Sequence of chain 3.A:
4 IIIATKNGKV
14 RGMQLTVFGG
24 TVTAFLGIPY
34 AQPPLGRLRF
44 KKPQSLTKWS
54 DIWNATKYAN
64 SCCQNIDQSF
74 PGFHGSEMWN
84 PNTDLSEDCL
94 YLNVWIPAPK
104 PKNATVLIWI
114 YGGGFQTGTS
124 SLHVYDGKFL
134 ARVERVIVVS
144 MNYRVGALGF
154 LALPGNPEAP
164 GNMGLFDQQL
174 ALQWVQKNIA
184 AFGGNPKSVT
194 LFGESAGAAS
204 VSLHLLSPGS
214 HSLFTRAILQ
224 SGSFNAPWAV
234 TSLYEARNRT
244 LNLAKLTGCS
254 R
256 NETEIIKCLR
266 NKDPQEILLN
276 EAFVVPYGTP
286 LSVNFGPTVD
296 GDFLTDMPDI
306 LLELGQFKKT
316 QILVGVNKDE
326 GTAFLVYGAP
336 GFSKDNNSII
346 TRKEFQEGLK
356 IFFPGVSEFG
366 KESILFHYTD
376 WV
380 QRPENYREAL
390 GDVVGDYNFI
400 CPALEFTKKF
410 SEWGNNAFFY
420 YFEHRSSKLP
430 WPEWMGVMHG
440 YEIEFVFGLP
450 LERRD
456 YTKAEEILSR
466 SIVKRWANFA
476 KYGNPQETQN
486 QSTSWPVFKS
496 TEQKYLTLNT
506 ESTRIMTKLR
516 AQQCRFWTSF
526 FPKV

A small-molecule ligand and the protein it binds are described below.
Small molecule (SMILES): CC(=O)N[C@@H]1[C@@H](O)[C@H](O)[C@@H](CO)O[C@H]1O

Binding-site contacts:
Ligand atom C8 contacts residue LYS469 of chain 3.A at 3.8 Å.
Ligand atom O7 contacts residue ASN485 of chain 3.A at 3.5 Å (h-bond).
Ligand atom O7 contacts residue ARG465 of chain 3.A at 3.4 Å.
Ligand atom C7 contacts residue ASN485 of chain 3.A at 3.4 Å.
Ligand atom C5 contacts residue ASN485 of chain 3.A at 3.6 Å.
Ligand atom C8 contacts residue GLU482 of chain 3.A at 3.8 Å.
Ligand atom O7 contacts residue SER466 of chain 3.A at 4.2 Å.
Ligand atom C8 contacts residue ARG465 of chain 3.A at 3.9 Å.
Ligand atom O3 contacts residue ARG465 of chain 3.A at 3.4 Å.
Ligand atom O5 contacts residue ASN485 of chain 3.A at 2.3 Å (h-bond).
Ligand atom C7 contacts residue ARG465 of chain 3.A at 3.6 Å.
Ligand atom C7 contacts residue GLU482 of chain 3.A at 4.2 Å.
Ligand atom C2 contacts residue ASN485 of chain 3.A at 2.4 Å.
Ligand atom C1 contacts residue ASN485 of chain 3.A at 1.4 Å.
Ligand atom C3 contacts residue ARG465 of chain 3.A at 4.5 Å.
Ligand atom C4 contacts residue ASN485 of chain 3.A at 4.1 Å.
Ligand atom N2 contacts residue ASN485 of chain 3.A at 3.0 Å (h-bond).
Ligand atom C3 contacts residue ASN485 of chain 3.A at 3.8 Å.
Ligand atom N2 contacts residue ARG465 of chain 3.A at 4.1 Å.
Ligand atom O7 contacts residue GLU482 of chain 3.A at 4.4 Å.